A protein and the small-molecule ligand that binds it are described below.
Small molecule (SMILES): O=C(O)c1cccc(O)c1

Sequence of chain 2.K:
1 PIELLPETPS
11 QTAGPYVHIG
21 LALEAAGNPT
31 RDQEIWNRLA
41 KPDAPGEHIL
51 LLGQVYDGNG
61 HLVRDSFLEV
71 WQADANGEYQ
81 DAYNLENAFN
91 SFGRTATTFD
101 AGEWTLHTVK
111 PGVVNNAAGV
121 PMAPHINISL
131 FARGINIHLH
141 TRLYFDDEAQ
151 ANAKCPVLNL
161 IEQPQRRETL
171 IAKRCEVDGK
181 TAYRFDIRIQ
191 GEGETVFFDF

Sequence of chain 2.L:
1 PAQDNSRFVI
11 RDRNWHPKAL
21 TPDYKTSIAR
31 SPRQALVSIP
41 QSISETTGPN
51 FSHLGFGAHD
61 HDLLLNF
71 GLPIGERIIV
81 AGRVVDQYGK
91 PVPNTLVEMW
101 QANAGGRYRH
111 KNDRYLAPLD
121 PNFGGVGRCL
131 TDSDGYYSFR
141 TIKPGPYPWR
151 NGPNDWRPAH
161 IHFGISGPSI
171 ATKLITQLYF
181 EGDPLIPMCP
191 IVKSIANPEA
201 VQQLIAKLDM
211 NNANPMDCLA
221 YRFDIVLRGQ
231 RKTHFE

Binding-site contacts:
Ligand atom C3 contacts residue TYR147 of chain 2.L at 3.5 Å (hydrophobic).
Ligand atom C3 contacts residue ARG157 of chain 2.L at 3.6 Å.
Ligand atom C4 contacts residue ARG157 of chain 2.L at 3.8 Å.
Ligand atom O3 contacts residue HIS160 of chain 2.L at 3.9 Å.
Ligand atom C5 contacts residue PRO15 of chain 2.K at 4.0 Å (hydrophobic).
Ligand atom O1' contacts residue PRO15 of chain 2.K at 4.1 Å.
Ligand atom C6 contacts residue TRP149 of chain 2.L at 3.6 Å (hydrophobic).
Ligand atom O1' contacts residue ARG133 of chain 2.K at 3.4 Å.
Ligand atom C2 contacts residue PRO15 of chain 2.K at 3.4 Å (hydrophobic).
Ligand atom O1' contacts residue GLY134 of chain 2.K at 4.0 Å.
Ligand atom C6 contacts residue PRO15 of chain 2.K at 3.6 Å (hydrophobic).
Ligand atom C1' contacts residue TYR24 of chain 2.L at 3.2 Å (hydrophobic).
Ligand atom O1' contacts residue TYR24 of chain 2.L at 2.0 Å (h-bond).
Ligand atom O2' contacts residue TYR24 of chain 2.L at 3.8 Å.
Ligand atom O3 contacts residue GLY14 of chain 2.K at 4.1 Å.
Ligand atom O3 contacts residue HIS162 of chain 2.L at 3.3 Å.
Ligand atom C3 contacts residue PRO15 of chain 2.K at 3.8 Å (hydrophobic).
Ligand atom C1' contacts residue ARG133 of chain 2.K at 3.9 Å.
Ligand atom O2' contacts residue TRP149 of chain 2.L at 3.6 Å.
Ligand atom C3 contacts residue FE1 of chain 2.GA at 3.7 Å.
Ligand atom O3 contacts residue GLN177 of chain 2.L at 3.7 Å.
Ligand atom C3 contacts residue GLY14 of chain 2.K at 4.2 Å.
Ligand atom C1 contacts residue PRO15 of chain 2.K at 3.3 Å (hydrophobic).
Ligand atom C1' contacts residue TRP149 of chain 2.L at 3.9 Å (hydrophobic).
Ligand atom C1 contacts residue ILE191 of chain 2.L at 3.9 Å (hydrophobic).
Ligand atom C2 contacts residue GLY14 of chain 2.K at 3.8 Å.
Ligand atom C1 contacts residue TRP149 of chain 2.L at 4.0 Å (hydrophobic).
Ligand atom C5 contacts residue TYR147 of chain 2.L at 3.3 Å (hydrophobic).
Ligand atom C4 contacts residue TYR147 of chain 2.L at 2.5 Å (hydrophobic).
Ligand atom O3 contacts residue FE1 of chain 2.GA at 3.2 Å.
Ligand atom C4 contacts residue PRO15 of chain 2.K at 4.1 Å (hydrophobic).
Ligand atom O3 contacts residue ARG157 of chain 2.L at 3.0 Å (salt-bridge).
Ligand atom C3 contacts residue ILE191 of chain 2.L at 3.9 Å (hydrophobic).
Ligand atom O3 contacts residue TYR147 of chain 2.L at 3.7 Å.
Ligand atom O1' contacts residue THR12 of chain 2.K at 4.1 Å.
Ligand atom C2 contacts residue ILE191 of chain 2.L at 3.4 Å (hydrophobic).
Ligand atom O2' contacts residue ARG133 of chain 2.K at 4.0 Å.
Ligand atom O1' contacts residue ILE191 of chain 2.L at 4.0 Å.
Ligand atom C4 contacts residue FE1 of chain 2.GA at 3.4 Å.
Ligand atom C1' contacts residue PRO15 of chain 2.K at 3.7 Å (hydrophobic).